Sequence of chain 1.C:
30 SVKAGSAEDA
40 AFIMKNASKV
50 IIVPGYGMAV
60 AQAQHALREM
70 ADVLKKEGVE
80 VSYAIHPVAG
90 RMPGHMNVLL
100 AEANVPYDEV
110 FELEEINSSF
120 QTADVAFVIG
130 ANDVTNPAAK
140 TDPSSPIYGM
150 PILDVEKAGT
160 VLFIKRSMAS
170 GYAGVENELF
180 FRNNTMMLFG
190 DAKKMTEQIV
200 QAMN

Sequence of chain 1.B:
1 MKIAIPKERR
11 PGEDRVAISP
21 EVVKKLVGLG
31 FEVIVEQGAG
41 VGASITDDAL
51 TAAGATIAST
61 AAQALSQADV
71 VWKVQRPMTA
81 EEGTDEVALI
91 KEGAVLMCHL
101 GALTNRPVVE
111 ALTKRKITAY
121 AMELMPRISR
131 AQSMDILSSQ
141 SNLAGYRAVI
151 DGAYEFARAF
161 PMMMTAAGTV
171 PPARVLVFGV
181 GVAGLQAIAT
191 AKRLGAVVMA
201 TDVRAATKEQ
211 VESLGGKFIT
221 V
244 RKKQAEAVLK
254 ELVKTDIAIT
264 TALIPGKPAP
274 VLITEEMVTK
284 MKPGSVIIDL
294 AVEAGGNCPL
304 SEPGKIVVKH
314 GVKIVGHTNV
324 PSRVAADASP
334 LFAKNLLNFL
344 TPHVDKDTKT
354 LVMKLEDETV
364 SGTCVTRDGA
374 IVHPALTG

A small-molecule ligand and the protein it binds are described below.
Small molecule (SMILES): Nc1ncnc2c1ncn2[C@@H]1O[C@H](CO[P](=O)(O)O[P](=O)(O)OC[C@H]2O[C@@H](O)[C@H](O)[C@@H]2O)[C@@H](O)[C@H]1O

Binding-site contacts:
Ligand atom O3' contacts residue ARG204 of chain 1.B at 3.2 Å (salt-bridge).
Ligand atom O1A contacts residue LEU266 of chain 1.B at 3.5 Å (h-bond).
Ligand atom O1B contacts residue VAL182 of chain 1.B at 3.4 Å.
Ligand atom N6 contacts residue PRO273 of chain 1.B at 3.7 Å.
Ligand atom O3D contacts residue TYR171 of chain 1.C at 3.9 Å.
Ligand atom O2D contacts residue TYR171 of chain 1.C at 3.2 Å (h-bond).
Ligand atom C2 contacts residue VAL203 of chain 1.B at 3.7 Å (hydrophobic).
Ligand atom O3' contacts residue GLY181 of chain 1.B at 3.4 Å (h-bond).
Ligand atom C1' contacts residue ASP202 of chain 1.B at 3.4 Å.
Ligand atom O2' contacts residue ARG204 of chain 1.B at 3.2 Å (salt-bridge).
Ligand atom O2' contacts residue VAL203 of chain 1.B at 3.8 Å.
Ligand atom O3D contacts residue ARG127 of chain 1.B at 2.9 Å (salt-bridge).
Ligand atom C4 contacts residue ALA265 of chain 1.B at 3.6 Å (hydrophobic).
Ligand atom C6 contacts residue VAL203 of chain 1.B at 3.6 Å (hydrophobic).
Ligand atom O4' contacts residue ALA265 of chain 1.B at 3.4 Å.
Ligand atom N7 contacts residue PRO273 of chain 1.B at 3.6 Å.
Ligand atom C3' contacts residue ASP202 of chain 1.B at 3.7 Å.
Ligand atom O5' contacts residue THR264 of chain 1.B at 3.3 Å (h-bond).
Ligand atom O2' contacts residue ASP202 of chain 1.B at 2.6 Å (salt-bridge).
Ligand atom N1 contacts residue LEU275 of chain 1.B at 3.4 Å.
Ligand atom C5D contacts residue ARG204 of chain 1.B at 3.7 Å.
Ligand atom N3 contacts residue VAL203 of chain 1.B at 3.7 Å.
Ligand atom N6 contacts residue LEU275 of chain 1.B at 3.4 Å.
Ligand atom C5' contacts residue GLY181 of chain 1.B at 3.7 Å.
Ligand atom O3A contacts residue GLY181 of chain 1.B at 3.8 Å.
Ligand atom O1D contacts residue ARG90 of chain 1.C at 3.7 Å.
Ligand atom C6 contacts residue LEU275 of chain 1.B at 3.5 Å (hydrophobic).
Ligand atom N1 contacts residue VAL203 of chain 1.B at 3.5 Å.
Ligand atom O4D contacts residue VAL182 of chain 1.B at 3.6 Å.
Ligand atom C5' contacts residue THR264 of chain 1.B at 3.6 Å.
Ligand atom O3' contacts residue ASP202 of chain 1.B at 3.0 Å (salt-bridge).
Ligand atom O1D contacts residue LEU185 of chain 1.B at 3.9 Å.
Ligand atom O2D contacts residue NDP1 of chain 1.G at 3.5 Å.
Ligand atom N3 contacts residue ASP202 of chain 1.B at 3.8 Å.
Ligand atom C2 contacts residue ASP202 of chain 1.B at 3.8 Å.
Ligand atom O2A contacts residue LEU266 of chain 1.B at 3.7 Å.
Ligand atom C5D contacts residue GLY181 of chain 1.B at 3.8 Å.
Ligand atom O3' contacts residue VAL180 of chain 1.B at 3.7 Å.
Ligand atom N9 contacts residue ALA265 of chain 1.B at 3.7 Å.
Ligand atom C2' contacts residue ASP202 of chain 1.B at 3.5 Å.